The protein below binds the small molecule below.
Small molecule (SMILES): CNc1cc(Nc2cc(C)cc(C)c2)nn2c(C(N)=O)cnc12

Binding-site contacts:
Ligand atom C21 contacts residue TYR118 of chain 2.A at 3.2 Å (hydrophobic).
Ligand atom N7 contacts residue VAL69 of chain 2.A at 3.6 Å.
Ligand atom C5 contacts residue GLY122 of chain 2.A at 3.7 Å.
Ligand atom C8 contacts residue LEU170 of chain 2.A at 3.7 Å (hydrophobic).
Ligand atom N20 contacts residue VAL119 of chain 2.A at 2.7 Å (h-bond).
Ligand atom C4 contacts residue PRO123 of chain 2.A at 3.6 Å (hydrophobic).
Ligand atom C19 contacts residue ARG167 of chain 2.A at 3.5 Å.
Ligand atom C8 contacts residue VAL69 of chain 2.A at 3.6 Å (hydrophobic).
Ligand atom C16 contacts residue GLY25 of chain 2.A at 3.8 Å.
Ligand atom N10 contacts residue PRO123 of chain 2.A at 3.6 Å.
Ligand atom N20 contacts residue TYR118 of chain 2.A at 3.6 Å.
Ligand atom N2 contacts residue LEU170 of chain 2.A at 3.8 Å.
Ligand atom N7 contacts residue GLU117 of chain 2.A at 3.8 Å.
Ligand atom N22 contacts residue LYS71 of chain 2.A at 3.8 Å.
Ligand atom N20 contacts residue GLY122 of chain 2.A at 3.8 Å.
Ligand atom N7 contacts residue VAL119 of chain 2.A at 2.9 Å (h-bond).
Ligand atom C11 contacts residue LEU170 of chain 2.A at 3.6 Å (hydrophobic).
Ligand atom C15 contacts residue GLY25 of chain 2.A at 3.8 Å.
Ligand atom C8 contacts residue GLU117 of chain 2.A at 3.3 Å.
Ligand atom C13 contacts residue LEU24 of chain 2.A at 3.6 Å (hydrophobic).
Ligand atom C21 contacts residue GLY122 of chain 2.A at 3.8 Å.
Ligand atom C12 contacts residue LEU24 of chain 2.A at 3.7 Å (hydrophobic).
Ligand atom C18 contacts residue GLN26 of chain 2.A at 3.8 Å.
Ligand atom C18 contacts residue VAL32 of chain 2.A at 3.6 Å (hydrophobic).
Ligand atom C6 contacts residue VAL119 of chain 2.A at 3.5 Å (hydrophobic).
Ligand atom C21 contacts residue GLU120 of chain 2.A at 3.4 Å.
Ligand atom C21 contacts residue VAL119 of chain 2.A at 3.3 Å (hydrophobic).
Ligand atom C11 contacts residue LYS71 of chain 2.A at 3.7 Å.
Ligand atom C6 contacts residue GLY122 of chain 2.A at 3.7 Å.
Ligand atom C8 contacts residue VAL119 of chain 2.A at 3.7 Å (hydrophobic).
Ligand atom O23 contacts residue SER187 of chain 2.A at 3.8 Å.
Ligand atom C4 contacts residue LEU24 of chain 2.A at 3.8 Å (hydrophobic).
Ligand atom N10 contacts residue LEU24 of chain 2.A at 3.7 Å.
Ligand atom N7 contacts residue TYR118 of chain 2.A at 3.8 Å.
Ligand atom O23 contacts residue LEU170 of chain 2.A at 3.6 Å.
Ligand atom O23 contacts residue LYS71 of chain 2.A at 2.9 Å (salt-bridge).
Ligand atom C13 contacts residue PRO123 of chain 2.A at 3.6 Å (hydrophobic).
Ligand atom C12 contacts residue PRO123 of chain 2.A at 3.7 Å (hydrophobic).
Ligand atom C9 contacts residue LEU170 of chain 2.A at 3.5 Å (hydrophobic).
Ligand atom C1 contacts residue VAL119 of chain 2.A at 3.8 Å (hydrophobic).

Sequence of chain 2.A:
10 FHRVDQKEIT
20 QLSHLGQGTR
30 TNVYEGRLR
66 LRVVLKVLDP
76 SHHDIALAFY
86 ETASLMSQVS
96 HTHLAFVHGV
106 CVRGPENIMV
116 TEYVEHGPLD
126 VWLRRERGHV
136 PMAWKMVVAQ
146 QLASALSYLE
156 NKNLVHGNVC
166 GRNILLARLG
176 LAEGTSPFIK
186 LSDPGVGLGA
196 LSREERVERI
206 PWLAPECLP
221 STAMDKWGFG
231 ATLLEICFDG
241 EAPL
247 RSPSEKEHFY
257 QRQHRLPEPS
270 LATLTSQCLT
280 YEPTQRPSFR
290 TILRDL